This small molecule binds to this protein.
Small molecule (SMILES): CC(=O)N[C@@H]1[C@@H](O)[C@H](O)[C@@H](CO)O[C@H]1O

Sequence of chain 1.A:
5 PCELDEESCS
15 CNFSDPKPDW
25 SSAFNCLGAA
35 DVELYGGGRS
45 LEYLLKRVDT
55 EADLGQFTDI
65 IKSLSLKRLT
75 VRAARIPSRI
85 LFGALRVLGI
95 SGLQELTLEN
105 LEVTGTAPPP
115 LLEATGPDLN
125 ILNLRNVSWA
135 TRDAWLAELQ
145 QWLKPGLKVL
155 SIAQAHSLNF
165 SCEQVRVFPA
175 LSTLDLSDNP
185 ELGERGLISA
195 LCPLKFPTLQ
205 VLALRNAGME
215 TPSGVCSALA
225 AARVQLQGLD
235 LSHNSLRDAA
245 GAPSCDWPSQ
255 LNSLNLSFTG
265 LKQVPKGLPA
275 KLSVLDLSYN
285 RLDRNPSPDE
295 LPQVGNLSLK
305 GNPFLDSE

Binding-site contacts:
Ligand atom C7 contacts residue ASN163 of chain 1.A at 2.9 Å.
Ligand atom N2 contacts residue ASN163 of chain 1.A at 2.8 Å (h-bond).
Ligand atom C1 contacts residue ASN163 of chain 1.A at 1.5 Å.
Ligand atom C8 contacts residue ASN163 of chain 1.A at 4.0 Å.
Ligand atom O5 contacts residue ASN163 of chain 1.A at 2.4 Å (h-bond).
Ligand atom C3 contacts residue ASN163 of chain 1.A at 3.8 Å.
Ligand atom C2 contacts residue ASN163 of chain 1.A at 2.4 Å.
Ligand atom C5 contacts residue ASN163 of chain 1.A at 3.7 Å.
Ligand atom O7 contacts residue ASN163 of chain 1.A at 2.9 Å (h-bond).
Ligand atom C4 contacts residue ASN163 of chain 1.A at 4.2 Å.